Sequence of chain 1.E:
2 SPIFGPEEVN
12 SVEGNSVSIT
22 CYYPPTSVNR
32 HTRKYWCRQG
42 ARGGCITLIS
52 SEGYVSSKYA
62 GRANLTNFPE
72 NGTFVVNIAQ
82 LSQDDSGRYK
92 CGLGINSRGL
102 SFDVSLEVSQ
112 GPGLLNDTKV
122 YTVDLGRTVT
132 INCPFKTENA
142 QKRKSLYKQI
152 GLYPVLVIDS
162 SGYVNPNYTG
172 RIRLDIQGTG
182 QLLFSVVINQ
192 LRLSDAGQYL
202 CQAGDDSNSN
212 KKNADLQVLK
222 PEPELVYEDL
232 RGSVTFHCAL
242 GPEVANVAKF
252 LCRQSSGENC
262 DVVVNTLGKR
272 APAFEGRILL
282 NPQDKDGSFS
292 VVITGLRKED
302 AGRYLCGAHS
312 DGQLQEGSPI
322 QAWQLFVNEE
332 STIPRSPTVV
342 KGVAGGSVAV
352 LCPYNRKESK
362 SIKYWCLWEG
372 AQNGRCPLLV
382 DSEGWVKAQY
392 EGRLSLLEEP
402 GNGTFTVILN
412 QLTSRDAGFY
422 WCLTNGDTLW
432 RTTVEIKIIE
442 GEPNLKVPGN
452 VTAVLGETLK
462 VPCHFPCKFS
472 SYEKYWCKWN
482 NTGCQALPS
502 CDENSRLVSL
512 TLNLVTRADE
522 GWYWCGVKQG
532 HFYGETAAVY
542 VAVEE

Binding-site contacts:
Ligand atom C1 contacts residue ASN72 of chain 1.E at 1.4 Å.
Ligand atom C2 contacts residue PHE69 of chain 1.E at 4.2 Å (hydrophobic).
Ligand atom C4 contacts residue ASN72 of chain 1.E at 4.2 Å.
Ligand atom O5 contacts residue ASN72 of chain 1.E at 2.3 Å (h-bond).
Ligand atom O7 contacts residue PHE69 of chain 1.E at 4.4 Å.
Ligand atom C5 contacts residue ASN72 of chain 1.E at 3.6 Å.
Ligand atom C8 contacts residue ASN72 of chain 1.E at 4.2 Å.
Ligand atom N2 contacts residue ASN72 of chain 1.E at 2.8 Å (h-bond).
Ligand atom C7 contacts residue ASN72 of chain 1.E at 3.9 Å.
Ligand atom C8 contacts residue GLU71 of chain 1.E at 3.8 Å.
Ligand atom C2 contacts residue ASN72 of chain 1.E at 2.5 Å.
Ligand atom C3 contacts residue ASN72 of chain 1.E at 3.8 Å.

The small molecule below binds the protein below.
Small molecule (SMILES): CC(=O)N[C@H]1[C@H](O[C@H]2[C@H](O)[C@@H](NC(C)=O)CO[C@@H]2CO)O[C@H](CO)[C@@H](O)[C@@H]1O